A small-molecule ligand and the protein it binds are described below.
Small molecule (SMILES): CC(=O)N[C@@H]1[C@@H](O)[C@H](O)[C@@H](CO)O[C@H]1O

Sequence of chain 1.E:
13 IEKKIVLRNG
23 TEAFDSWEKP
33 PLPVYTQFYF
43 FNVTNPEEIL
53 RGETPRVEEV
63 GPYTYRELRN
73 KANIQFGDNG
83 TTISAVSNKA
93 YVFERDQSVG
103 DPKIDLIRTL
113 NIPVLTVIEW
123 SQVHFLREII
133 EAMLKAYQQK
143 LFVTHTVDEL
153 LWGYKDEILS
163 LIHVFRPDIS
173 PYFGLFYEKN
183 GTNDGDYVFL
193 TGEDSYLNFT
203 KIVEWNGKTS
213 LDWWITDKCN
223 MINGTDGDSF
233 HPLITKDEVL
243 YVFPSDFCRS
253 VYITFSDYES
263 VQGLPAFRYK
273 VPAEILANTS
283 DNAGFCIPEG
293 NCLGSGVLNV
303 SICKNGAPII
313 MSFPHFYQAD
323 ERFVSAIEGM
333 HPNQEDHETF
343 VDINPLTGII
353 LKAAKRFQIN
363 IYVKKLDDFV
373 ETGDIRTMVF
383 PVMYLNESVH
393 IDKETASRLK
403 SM

Binding-site contacts:
Ligand atom C1 contacts residue ASN200 of chain 1.E at 1.4 Å.
Ligand atom C6 contacts residue ASN200 of chain 1.E at 3.3 Å.
Ligand atom C6 contacts residue SER197 of chain 1.E at 4.3 Å.
Ligand atom N2 contacts residue ASN200 of chain 1.E at 3.3 Å (h-bond).
Ligand atom C4 contacts residue ASN200 of chain 1.E at 3.8 Å.
Ligand atom C3 contacts residue ASN200 of chain 1.E at 3.7 Å.
Ligand atom C2 contacts residue ASN200 of chain 1.E at 2.5 Å.
Ligand atom O6 contacts residue ASN200 of chain 1.E at 3.0 Å (h-bond).
Ligand atom O7 contacts residue LYS203 of chain 1.E at 4.0 Å.
Ligand atom O7 contacts residue ASN200 of chain 1.E at 3.3 Å (h-bond).
Ligand atom O5 contacts residue ASN200 of chain 1.E at 2.5 Å (h-bond).
Ligand atom C7 contacts residue ASN200 of chain 1.E at 3.6 Å.
Ligand atom C6 contacts residue LEU199 of chain 1.E at 4.1 Å (hydrophobic).
Ligand atom C5 contacts residue SER197 of chain 1.E at 4.2 Å.
Ligand atom C5 contacts residue ASN200 of chain 1.E at 3.3 Å.
Ligand atom N2 contacts residue LEU192 of chain 1.E at 3.5 Å.
Ligand atom C8 contacts residue LEU192 of chain 1.E at 3.7 Å (hydrophobic).
Ligand atom C8 contacts residue VAL205 of chain 1.E at 3.7 Å (hydrophobic).
Ligand atom O5 contacts residue SER197 of chain 1.E at 4.0 Å.
Ligand atom C7 contacts residue LEU192 of chain 1.E at 3.8 Å (hydrophobic).
Ligand atom C1 contacts residue LEU192 of chain 1.E at 3.9 Å (hydrophobic).
Ligand atom C2 contacts residue LEU192 of chain 1.E at 4.3 Å (hydrophobic).